Binding-site contacts:
Ligand atom C7 contacts residue ASN1134 of chain 1.D at 3.1 Å.
Ligand atom O7 contacts residue ASN1134 of chain 1.D at 3.0 Å (h-bond).
Ligand atom C8 contacts residue ASN1134 of chain 1.D at 4.1 Å.
Ligand atom C2 contacts residue ASN1134 of chain 1.D at 2.5 Å.
Ligand atom C8 contacts residue ILE1132 of chain 1.D at 3.1 Å (hydrophobic).
Ligand atom C1 contacts residue ASN1134 of chain 1.D at 1.5 Å.
Ligand atom C5 contacts residue ASN1134 of chain 1.D at 3.8 Å.
Ligand atom N2 contacts residue ASN1134 of chain 1.D at 2.9 Å (h-bond).
Ligand atom C4 contacts residue ASN1134 of chain 1.D at 4.3 Å.
Ligand atom C3 contacts residue ASN1134 of chain 1.D at 3.9 Å.
Ligand atom O5 contacts residue ASN1134 of chain 1.D at 2.4 Å (h-bond).
Ligand atom C8 contacts residue VAL1133 of chain 1.D at 4.1 Å (hydrophobic).

A protein and the small-molecule ligand that binds it are described below.
Small molecule (SMILES): CC(=O)N[C@H]1[C@H](O[C@H]2[C@H](O)[C@@H](NC(C)=O)CO[C@@H]2CO)O[C@H](CO)[C@@H](O)[C@@H]1O

Sequence of chain 1.D:
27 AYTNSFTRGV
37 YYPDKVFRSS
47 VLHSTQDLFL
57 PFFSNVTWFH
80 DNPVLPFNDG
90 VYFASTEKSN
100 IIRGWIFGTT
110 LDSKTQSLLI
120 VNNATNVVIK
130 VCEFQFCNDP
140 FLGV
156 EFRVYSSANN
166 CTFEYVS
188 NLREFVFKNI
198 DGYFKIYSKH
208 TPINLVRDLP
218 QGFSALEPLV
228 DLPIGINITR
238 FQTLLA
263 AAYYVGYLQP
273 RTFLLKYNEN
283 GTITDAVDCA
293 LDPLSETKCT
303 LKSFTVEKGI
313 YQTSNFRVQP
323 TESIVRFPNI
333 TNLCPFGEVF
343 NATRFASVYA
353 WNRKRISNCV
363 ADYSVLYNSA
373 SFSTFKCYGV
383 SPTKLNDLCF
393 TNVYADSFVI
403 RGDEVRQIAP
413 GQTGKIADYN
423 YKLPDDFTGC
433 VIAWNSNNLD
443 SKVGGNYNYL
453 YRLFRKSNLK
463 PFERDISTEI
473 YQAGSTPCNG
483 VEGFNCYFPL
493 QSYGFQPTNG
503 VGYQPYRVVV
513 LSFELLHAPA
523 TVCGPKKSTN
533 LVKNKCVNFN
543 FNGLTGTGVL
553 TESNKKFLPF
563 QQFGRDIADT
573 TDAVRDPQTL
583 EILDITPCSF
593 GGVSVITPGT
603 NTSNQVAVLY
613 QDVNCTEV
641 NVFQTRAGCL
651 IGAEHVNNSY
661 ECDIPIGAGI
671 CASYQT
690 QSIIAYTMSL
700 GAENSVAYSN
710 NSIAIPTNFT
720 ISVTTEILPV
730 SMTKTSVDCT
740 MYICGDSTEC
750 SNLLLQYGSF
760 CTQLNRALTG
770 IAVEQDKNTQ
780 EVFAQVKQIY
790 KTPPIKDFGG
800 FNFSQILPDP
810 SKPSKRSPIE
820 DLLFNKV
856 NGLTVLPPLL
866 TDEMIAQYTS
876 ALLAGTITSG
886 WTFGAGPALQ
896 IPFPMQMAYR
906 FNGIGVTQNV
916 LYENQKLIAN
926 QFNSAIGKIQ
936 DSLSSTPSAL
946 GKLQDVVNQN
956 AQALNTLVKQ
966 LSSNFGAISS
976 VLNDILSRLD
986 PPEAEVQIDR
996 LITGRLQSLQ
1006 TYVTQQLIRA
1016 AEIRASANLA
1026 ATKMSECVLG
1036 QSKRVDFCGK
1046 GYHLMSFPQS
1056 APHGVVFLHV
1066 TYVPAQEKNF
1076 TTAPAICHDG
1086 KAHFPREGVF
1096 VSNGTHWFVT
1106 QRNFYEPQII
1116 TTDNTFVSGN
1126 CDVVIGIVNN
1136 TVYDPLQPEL